Sequence of chain 1.B:
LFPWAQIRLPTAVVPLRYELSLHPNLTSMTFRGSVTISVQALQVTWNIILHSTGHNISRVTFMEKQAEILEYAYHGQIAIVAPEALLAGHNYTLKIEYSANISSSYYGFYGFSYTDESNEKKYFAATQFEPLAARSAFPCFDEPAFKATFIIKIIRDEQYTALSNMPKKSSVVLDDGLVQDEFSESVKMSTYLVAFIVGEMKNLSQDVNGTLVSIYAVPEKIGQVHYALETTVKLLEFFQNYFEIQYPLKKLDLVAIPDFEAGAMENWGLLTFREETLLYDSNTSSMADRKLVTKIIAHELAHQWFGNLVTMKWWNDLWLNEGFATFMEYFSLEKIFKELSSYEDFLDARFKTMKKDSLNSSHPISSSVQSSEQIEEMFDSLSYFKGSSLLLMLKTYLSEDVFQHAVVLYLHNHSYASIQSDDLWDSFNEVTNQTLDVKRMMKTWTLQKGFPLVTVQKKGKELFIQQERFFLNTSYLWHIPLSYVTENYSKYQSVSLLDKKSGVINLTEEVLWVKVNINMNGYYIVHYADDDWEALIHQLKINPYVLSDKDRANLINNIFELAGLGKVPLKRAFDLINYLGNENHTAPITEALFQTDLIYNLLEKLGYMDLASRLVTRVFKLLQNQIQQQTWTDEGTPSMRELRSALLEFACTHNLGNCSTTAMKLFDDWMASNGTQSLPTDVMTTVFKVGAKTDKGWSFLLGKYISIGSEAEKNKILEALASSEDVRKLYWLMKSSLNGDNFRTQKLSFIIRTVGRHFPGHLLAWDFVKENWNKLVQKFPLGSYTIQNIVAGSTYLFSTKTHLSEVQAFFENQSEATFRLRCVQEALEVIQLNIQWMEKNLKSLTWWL

This small molecule binds to this protein.
Small molecule (SMILES): CC(=O)N[C@@H]1[C@@H](O)[C@H](O)[C@@H](CO)O[C@H]1O

Binding-site contacts:
Ligand atom O7 contacts residue LEU216 of chain 1.B at 3.6 Å.
Ligand atom C8 contacts residue ASN215 of chain 1.B at 3.4 Å.
Ligand atom O5 contacts residue ASN215 of chain 1.B at 2.4 Å (h-bond).
Ligand atom C8 contacts residue LEU216 of chain 1.B at 3.9 Å (hydrophobic).
Ligand atom C1 contacts residue ASN215 of chain 1.B at 1.4 Å.
Ligand atom C2 contacts residue SER217 of chain 1.B at 3.7 Å.
Ligand atom C5 contacts residue ASN215 of chain 1.B at 3.7 Å.
Ligand atom C7 contacts residue ASN215 of chain 1.B at 3.6 Å.
Ligand atom C7 contacts residue LEU216 of chain 1.B at 4.0 Å (hydrophobic).
Ligand atom C4 contacts residue ASN215 of chain 1.B at 4.3 Å.
Ligand atom C3 contacts residue ASN215 of chain 1.B at 3.9 Å.
Ligand atom C7 contacts residue SER217 of chain 1.B at 4.0 Å.
Ligand atom C2 contacts residue ASN215 of chain 1.B at 2.5 Å.
Ligand atom O7 contacts residue ASN215 of chain 1.B at 4.1 Å.
Ligand atom C1 contacts residue SER217 of chain 1.B at 3.4 Å.
Ligand atom N2 contacts residue ASN215 of chain 1.B at 3.0 Å (h-bond).
Ligand atom O5 contacts residue SER217 of chain 1.B at 3.4 Å (h-bond).
Ligand atom O7 contacts residue SER217 of chain 1.B at 3.1 Å (h-bond).